Sequence of chain 1.F:
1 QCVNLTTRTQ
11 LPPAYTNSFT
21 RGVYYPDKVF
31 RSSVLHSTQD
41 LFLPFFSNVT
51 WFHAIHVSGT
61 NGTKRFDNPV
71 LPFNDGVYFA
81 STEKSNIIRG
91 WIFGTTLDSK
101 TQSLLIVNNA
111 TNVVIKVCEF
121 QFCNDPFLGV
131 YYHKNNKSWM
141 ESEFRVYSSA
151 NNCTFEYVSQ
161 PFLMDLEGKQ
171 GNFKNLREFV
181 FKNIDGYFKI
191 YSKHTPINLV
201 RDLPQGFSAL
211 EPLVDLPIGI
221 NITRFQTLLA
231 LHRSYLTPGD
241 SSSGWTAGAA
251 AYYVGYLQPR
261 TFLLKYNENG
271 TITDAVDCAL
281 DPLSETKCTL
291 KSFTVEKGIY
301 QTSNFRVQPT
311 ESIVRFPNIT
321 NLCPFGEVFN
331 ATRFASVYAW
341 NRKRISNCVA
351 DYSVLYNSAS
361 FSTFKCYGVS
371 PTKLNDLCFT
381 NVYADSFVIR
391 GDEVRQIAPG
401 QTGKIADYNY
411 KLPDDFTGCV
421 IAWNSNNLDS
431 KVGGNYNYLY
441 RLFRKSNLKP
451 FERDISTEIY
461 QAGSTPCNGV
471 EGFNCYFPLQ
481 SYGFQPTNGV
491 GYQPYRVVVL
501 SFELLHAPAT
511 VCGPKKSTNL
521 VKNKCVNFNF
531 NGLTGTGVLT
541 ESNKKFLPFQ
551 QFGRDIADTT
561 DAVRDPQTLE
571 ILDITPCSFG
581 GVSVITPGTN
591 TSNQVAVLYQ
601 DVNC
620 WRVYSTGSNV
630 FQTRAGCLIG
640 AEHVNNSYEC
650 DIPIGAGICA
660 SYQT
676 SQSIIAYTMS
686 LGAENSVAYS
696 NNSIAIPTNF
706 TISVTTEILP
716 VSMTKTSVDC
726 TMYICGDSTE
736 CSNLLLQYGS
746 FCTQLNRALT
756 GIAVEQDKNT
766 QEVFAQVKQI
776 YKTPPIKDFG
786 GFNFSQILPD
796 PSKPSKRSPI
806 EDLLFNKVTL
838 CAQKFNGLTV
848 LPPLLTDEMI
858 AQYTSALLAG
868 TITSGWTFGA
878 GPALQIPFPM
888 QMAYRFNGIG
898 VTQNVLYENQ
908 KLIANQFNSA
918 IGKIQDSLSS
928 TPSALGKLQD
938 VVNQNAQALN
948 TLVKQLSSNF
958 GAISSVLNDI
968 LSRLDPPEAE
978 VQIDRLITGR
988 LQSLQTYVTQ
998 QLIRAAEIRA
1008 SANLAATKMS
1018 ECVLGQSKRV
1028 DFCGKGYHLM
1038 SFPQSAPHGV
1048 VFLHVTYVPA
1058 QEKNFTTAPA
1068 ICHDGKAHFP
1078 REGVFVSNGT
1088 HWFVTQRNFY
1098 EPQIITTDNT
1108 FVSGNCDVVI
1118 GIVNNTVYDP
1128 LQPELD

Binding-site contacts:
Ligand atom C5 contacts residue ASN124 of chain 1.F at 3.6 Å.
Ligand atom C7 contacts residue ASN4 of chain 1.F at 3.7 Å.
Ligand atom C1 contacts residue ASN124 of chain 1.F at 1.4 Å.
Ligand atom C8 contacts residue CYS123 of chain 1.F at 4.2 Å (hydrophobic).
Ligand atom N2 contacts residue ASN4 of chain 1.F at 3.9 Å.
Ligand atom C8 contacts residue VAL3 of chain 1.F at 4.0 Å (hydrophobic).
Ligand atom C2 contacts residue ASN4 of chain 1.F at 3.9 Å.
Ligand atom O7 contacts residue VAL3 of chain 1.F at 4.3 Å.
Ligand atom C8 contacts residue CYS2 of chain 1.F at 3.2 Å (hydrophobic).
Ligand atom C2 contacts residue ASN124 of chain 1.F at 2.5 Å.
Ligand atom C8 contacts residue ASN4 of chain 1.F at 4.0 Å.
Ligand atom C7 contacts residue VAL3 of chain 1.F at 4.3 Å (hydrophobic).
Ligand atom C7 contacts residue CYS2 of chain 1.F at 4.5 Å (hydrophobic).
Ligand atom N2 contacts residue ASN124 of chain 1.F at 2.9 Å (h-bond).
Ligand atom C7 contacts residue ASN124 of chain 1.F at 4.0 Å.
Ligand atom C1 contacts residue ASN4 of chain 1.F at 4.2 Å.
Ligand atom O5 contacts residue ASN124 of chain 1.F at 2.4 Å (h-bond).
Ligand atom C3 contacts residue ASN124 of chain 1.F at 3.8 Å.
Ligand atom C4 contacts residue ASN124 of chain 1.F at 4.3 Å.
Ligand atom O7 contacts residue ASN4 of chain 1.F at 3.4 Å.
Ligand atom O5 contacts residue ASN4 of chain 1.F at 3.9 Å.

A protein and the small-molecule ligand that binds it are described below.
Small molecule (SMILES): CC(=O)N[C@H]1[C@H](O[C@H]2[C@H](O)[C@@H](NC(C)=O)CO[C@@H]2CO)O[C@H](CO)[C@@H](O[C@@H]2O[C@H](CO[C@H]3O[C@H](CO)[C@@H](O)[C@H](O[C@H]4O[C@H](CO)[C@@H](O)[C@H](O)[C@@H]4O)[C@@H]3O)[C@@H](O)[C@H](O)[C@@H]2O)[C@@H]1O